Sequence of chain 1.E:
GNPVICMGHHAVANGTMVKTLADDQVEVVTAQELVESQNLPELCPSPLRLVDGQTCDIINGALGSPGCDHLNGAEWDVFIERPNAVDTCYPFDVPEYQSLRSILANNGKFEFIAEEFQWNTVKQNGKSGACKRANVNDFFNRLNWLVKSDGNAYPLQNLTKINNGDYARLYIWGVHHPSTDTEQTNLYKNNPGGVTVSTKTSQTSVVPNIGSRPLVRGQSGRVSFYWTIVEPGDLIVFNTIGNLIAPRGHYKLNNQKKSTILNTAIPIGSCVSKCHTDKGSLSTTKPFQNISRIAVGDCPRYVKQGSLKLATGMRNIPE

Sequence of chain 1.A:
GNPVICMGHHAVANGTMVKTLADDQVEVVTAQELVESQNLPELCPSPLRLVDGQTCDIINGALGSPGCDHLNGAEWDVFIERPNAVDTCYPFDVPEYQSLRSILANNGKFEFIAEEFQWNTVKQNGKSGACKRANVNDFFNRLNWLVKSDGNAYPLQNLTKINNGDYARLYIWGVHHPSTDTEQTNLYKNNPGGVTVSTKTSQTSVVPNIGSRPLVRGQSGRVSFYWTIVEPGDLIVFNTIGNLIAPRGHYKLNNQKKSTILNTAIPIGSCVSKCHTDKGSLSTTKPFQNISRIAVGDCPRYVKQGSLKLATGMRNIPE

Binding-site contacts:
Ligand atom O7 contacts residue THR164 of chain 1.A at 2.9 Å (h-bond).
Ligand atom O6 contacts residue SER216 of chain 1.E at 3.3 Å (h-bond).
Ligand atom O7 contacts residue VAL241 of chain 1.A at 4.4 Å.
Ligand atom C8 contacts residue THR164 of chain 1.A at 3.6 Å.
Ligand atom C8 contacts residue ASN162 of chain 1.A at 3.3 Å.
Ligand atom C7 contacts residue ASN162 of chain 1.A at 3.4 Å.
Ligand atom O7 contacts residue ASN162 of chain 1.A at 2.9 Å (h-bond).
Ligand atom O5 contacts residue ASN162 of chain 1.A at 2.4 Å (h-bond).
Ligand atom N2 contacts residue ASN162 of chain 1.A at 3.0 Å (h-bond).
Ligand atom O7 contacts residue LEU163 of chain 1.A at 4.2 Å.
Ligand atom C1 contacts residue ASN162 of chain 1.A at 1.4 Å.
Ligand atom C4 contacts residue ASN162 of chain 1.A at 4.3 Å.
Ligand atom O6 contacts residue THR184 of chain 1.E at 4.0 Å.
Ligand atom C6 contacts residue SER216 of chain 1.E at 3.7 Å.
Ligand atom C1 contacts residue SER216 of chain 1.E at 4.4 Å.
Ligand atom C5 contacts residue ASN162 of chain 1.A at 3.6 Å.
Ligand atom C5 contacts residue SER216 of chain 1.E at 4.1 Å.
Ligand atom C3 contacts residue ASN162 of chain 1.A at 3.9 Å.
Ligand atom C7 contacts residue THR164 of chain 1.A at 3.6 Å.
Ligand atom O5 contacts residue SER216 of chain 1.E at 3.4 Å (h-bond).
Ligand atom C2 contacts residue ASN162 of chain 1.A at 2.6 Å.
Ligand atom C8 contacts residue LEU163 of chain 1.A at 4.3 Å (hydrophobic).

The protein below binds the small molecule below.
Small molecule (SMILES): CC(=O)N[C@@H]1[C@@H](O)[C@H](O)[C@@H](CO)O[C@H]1O